This protein binds this small molecule.
Small molecule (SMILES): CC(=O)N[C@H]1[C@H](O[C@H]2[C@H](O)[C@@H](NC(C)=O)CO[C@@H]2CO)O[C@H](CO)[C@@H](O)[C@@H]1O

Binding-site contacts:
Ligand atom O5 contacts residue ASN12 of chain 11.I at 2.6 Å (h-bond).
Ligand atom C1 contacts residue ASN12 of chain 11.I at 2.1 Å.
Ligand atom O7 contacts residue ASN12 of chain 11.I at 3.7 Å.
Ligand atom N2 contacts residue ASN12 of chain 11.I at 3.8 Å.
Ligand atom C7 contacts residue ASN12 of chain 11.I at 3.9 Å.
Ligand atom C5 contacts residue ASN12 of chain 11.I at 4.0 Å.
Ligand atom C2 contacts residue ASN12 of chain 11.I at 3.2 Å.

Sequence of chain 11.I:
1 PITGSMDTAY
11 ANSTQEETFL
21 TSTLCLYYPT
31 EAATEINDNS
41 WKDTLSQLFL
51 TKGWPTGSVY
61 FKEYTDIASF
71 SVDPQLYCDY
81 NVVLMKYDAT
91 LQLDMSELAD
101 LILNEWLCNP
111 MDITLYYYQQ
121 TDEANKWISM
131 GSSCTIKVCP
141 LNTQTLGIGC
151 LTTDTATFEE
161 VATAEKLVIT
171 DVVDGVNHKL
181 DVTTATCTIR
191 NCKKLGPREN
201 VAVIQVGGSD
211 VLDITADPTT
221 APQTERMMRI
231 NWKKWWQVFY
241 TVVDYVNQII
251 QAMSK